Sequence of chain 1.B:
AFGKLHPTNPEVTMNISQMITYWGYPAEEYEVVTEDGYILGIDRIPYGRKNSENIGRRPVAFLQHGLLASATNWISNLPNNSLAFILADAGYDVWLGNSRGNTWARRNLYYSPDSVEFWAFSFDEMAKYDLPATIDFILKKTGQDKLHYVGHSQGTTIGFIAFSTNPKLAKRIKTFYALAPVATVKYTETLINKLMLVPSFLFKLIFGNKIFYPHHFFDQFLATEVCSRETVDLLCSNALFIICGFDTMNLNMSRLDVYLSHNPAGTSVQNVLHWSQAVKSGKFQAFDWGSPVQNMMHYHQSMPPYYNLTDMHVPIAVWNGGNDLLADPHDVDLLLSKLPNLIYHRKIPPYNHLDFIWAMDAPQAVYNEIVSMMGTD

The small molecule below binds the protein below.
Small molecule (SMILES): CC(=O)N[C@@H]1[C@@H](O)[C@H](O)[C@@H](CO)O[C@H]1O

Binding-site contacts:
Ligand atom O5 contacts residue ASN15 of chain 1.B at 2.4 Å (h-bond).
Ligand atom C2 contacts residue SER17 of chain 1.B at 4.5 Å.
Ligand atom C8 contacts residue TRP104 of chain 1.B at 4.0 Å (hydrophobic).
Ligand atom N2 contacts residue GLU29 of chain 1.B at 2.8 Å (salt-bridge).
Ligand atom C1 contacts residue SER17 of chain 1.B at 3.9 Å.
Ligand atom C8 contacts residue GLU29 of chain 1.B at 3.2 Å.
Ligand atom C7 contacts residue GLU29 of chain 1.B at 3.5 Å.
Ligand atom C2 contacts residue ASN15 of chain 1.B at 2.5 Å.
Ligand atom C4 contacts residue ASN15 of chain 1.B at 4.3 Å.
Ligand atom C5 contacts residue GLN18 of chain 1.B at 4.3 Å.
Ligand atom O3 contacts residue GLU29 of chain 1.B at 3.8 Å.
Ligand atom O5 contacts residue GLN18 of chain 1.B at 3.6 Å.
Ligand atom O4 contacts residue GLU29 of chain 1.B at 4.1 Å.
Ligand atom O6 contacts residue GLN18 of chain 1.B at 3.5 Å (h-bond).
Ligand atom N2 contacts residue SER17 of chain 1.B at 4.2 Å.
Ligand atom C6 contacts residue GLN18 of chain 1.B at 4.0 Å.
Ligand atom C7 contacts residue ASN15 of chain 1.B at 3.5 Å.
Ligand atom C1 contacts residue GLU29 of chain 1.B at 4.4 Å.
Ligand atom N2 contacts residue ASN15 of chain 1.B at 2.9 Å (h-bond).
Ligand atom O7 contacts residue ASN15 of chain 1.B at 3.4 Å (h-bond).
Ligand atom C1 contacts residue GLN18 of chain 1.B at 4.0 Å.
Ligand atom C3 contacts residue GLU29 of chain 1.B at 3.2 Å.
Ligand atom C3 contacts residue ASN15 of chain 1.B at 3.8 Å.
Ligand atom C1 contacts residue ASN15 of chain 1.B at 1.5 Å.
Ligand atom C4 contacts residue GLU29 of chain 1.B at 4.2 Å.
Ligand atom O7 contacts residue TRP104 of chain 1.B at 4.4 Å.
Ligand atom C5 contacts residue ASN15 of chain 1.B at 3.7 Å.
Ligand atom C2 contacts residue GLU29 of chain 1.B at 3.8 Å.